Binding-site contacts:
Ligand atom O2B contacts residue MG1 of chain 2.C at 2.6 Å.
Ligand atom O2' contacts residue GLY44 of chain 2.A at 3.4 Å.
Ligand atom O2G contacts residue MG1 of chain 2.B at 3.6 Å.
Ligand atom PG contacts residue ASP200 of chain 2.A at 3.7 Å.
Ligand atom O2B contacts residue ASP200 of chain 2.A at 2.8 Å (salt-bridge).
Ligand atom C6 contacts residue ALA71 of chain 2.A at 3.6 Å (hydrophobic).
Ligand atom C6 contacts residue LEU189 of chain 2.A at 3.4 Å (hydrophobic).
Ligand atom PG contacts residue MG1 of chain 2.B at 3.5 Å.
Ligand atom C2 contacts residue ALA123 of chain 2.A at 3.5 Å (hydrophobic).
Ligand atom O1G contacts residue ASP200 of chain 2.A at 3.5 Å (salt-bridge).
Ligand atom O3' contacts residue ARG186 of chain 2.A at 2.8 Å (salt-bridge).
Ligand atom O2A contacts residue MG1 of chain 2.B at 2.3 Å.
Ligand atom O1A contacts residue LYS73 of chain 2.A at 2.6 Å (salt-bridge).
Ligand atom PB contacts residue LYS73 of chain 2.A at 3.4 Å.
Ligand atom O3A contacts residue MG1 of chain 2.B at 3.5 Å.
Ligand atom PA contacts residue MG1 of chain 2.B at 3.4 Å.
Ligand atom O2G contacts residue ASP200 of chain 2.A at 3.0 Å (salt-bridge).
Ligand atom O1B contacts residue GLN50 of chain 2.A at 3.1 Å (h-bond).
Ligand atom O2' contacts residue ASN127 of chain 2.A at 3.0 Å (h-bond).
Ligand atom O2A contacts residue ASP200 of chain 2.A at 3.3 Å (salt-bridge).
Ligand atom C8 contacts residue VAL51 of chain 2.A at 3.6 Å (hydrophobic).
Ligand atom PA contacts residue LYS73 of chain 2.A at 3.7 Å.
Ligand atom O2B contacts residue LYS73 of chain 2.A at 2.7 Å (salt-bridge).
Ligand atom O4' contacts residue LEU43 of chain 2.A at 3.5 Å (h-bond).
Ligand atom N6 contacts residue ALA71 of chain 2.A at 3.2 Å.
Ligand atom O3' contacts residue ASN127 of chain 2.A at 3.4 Å (h-bond).
Ligand atom N6 contacts residue LEU189 of chain 2.A at 3.4 Å.
Ligand atom O1B contacts residue LYS73 of chain 2.A at 3.4 Å (salt-bridge).
Ligand atom O3A contacts residue LYS73 of chain 2.A at 3.7 Å.
Ligand atom O1G contacts residue MG1 of chain 2.B at 2.4 Å.
Ligand atom PB contacts residue ASP200 of chain 2.A at 3.8 Å.
Ligand atom O2G contacts residue MG1 of chain 2.C at 3.1 Å.
Ligand atom N6 contacts residue GLU121 of chain 2.A at 2.9 Å (salt-bridge).
Ligand atom O2A contacts residue ASN187 of chain 2.A at 3.2 Å (h-bond).
Ligand atom N1 contacts residue TYR122 of chain 2.A at 3.7 Å.
Ligand atom C3' contacts residue ARG186 of chain 2.A at 3.8 Å.
Ligand atom C4 contacts residue LEU189 of chain 2.A at 3.7 Å (hydrophobic).
Ligand atom N6 contacts residue VAL120 of chain 2.A at 3.4 Å.
Ligand atom C5 contacts residue LEU189 of chain 2.A at 3.6 Å (hydrophobic).
Ligand atom N1 contacts residue ALA123 of chain 2.A at 3.2 Å (h-bond).

Sequence of chain 2.A:
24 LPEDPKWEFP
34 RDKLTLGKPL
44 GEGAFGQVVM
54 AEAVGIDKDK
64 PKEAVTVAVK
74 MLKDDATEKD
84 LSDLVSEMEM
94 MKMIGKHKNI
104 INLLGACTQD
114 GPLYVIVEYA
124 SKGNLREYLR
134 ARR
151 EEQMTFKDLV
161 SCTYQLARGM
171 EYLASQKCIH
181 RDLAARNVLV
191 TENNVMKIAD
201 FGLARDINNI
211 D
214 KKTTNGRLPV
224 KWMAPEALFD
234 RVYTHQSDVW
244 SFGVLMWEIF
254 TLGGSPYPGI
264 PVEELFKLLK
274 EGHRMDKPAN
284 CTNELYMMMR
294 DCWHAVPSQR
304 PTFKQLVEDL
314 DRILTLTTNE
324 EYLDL

The small molecule below binds the protein below.
Small molecule (SMILES): Nc1ncnc2c1ncn2[C@@H]1O[C@H](CO[P](=O)(O)O[P](=O)(O)CP(=O)(O)O)[C@@H](O)[C@H]1O